Binding-site contacts:
Ligand atom S1 contacts residue THR193 of chain 1.A at 3.7 Å.
Ligand atom N2 contacts residue THR194 of chain 1.A at 2.7 Å (h-bond).
Ligand atom N3 contacts residue LEU192 of chain 1.A at 3.9 Å.
Ligand atom N1 contacts residue HIS109 of chain 1.A at 3.5 Å (h-bond).
Ligand atom S2 contacts residue LEU192 of chain 1.A at 3.9 Å.
Ligand atom N4 contacts residue LEU192 of chain 1.A at 4.3 Å.
Ligand atom N1 contacts residue GLU113 of chain 1.A at 3.6 Å.
Ligand atom C1 contacts residue ZN1 of chain 1.G at 4.0 Å.
Ligand atom O3 contacts residue VAL128 of chain 1.A at 3.9 Å.
Ligand atom O1 contacts residue LEU192 of chain 1.A at 3.5 Å.
Ligand atom O3 contacts residue GLN105 of chain 1.A at 3.5 Å (h-bond).
Ligand atom S1 contacts residue HIS126 of chain 1.A at 3.9 Å.
Ligand atom N3 contacts residue THR194 of chain 1.A at 2.9 Å (h-bond).
Ligand atom C1 contacts residue THR193 of chain 1.A at 4.2 Å.
Ligand atom C2 contacts residue LEU192 of chain 1.A at 4.2 Å (hydrophobic).
Ligand atom S2 contacts residue HIS107 of chain 1.A at 3.8 Å.
Ligand atom O2 contacts residue VAL138 of chain 1.A at 4.0 Å.
Ligand atom O1 contacts residue ZN1 of chain 1.G at 4.0 Å.
Ligand atom O1 contacts residue SER191 of chain 1.A at 4.3 Å.
Ligand atom N2 contacts residue LEU192 of chain 1.A at 4.1 Å.
Ligand atom O2 contacts residue HIS107 of chain 1.A at 3.1 Å.
Ligand atom C1 contacts residue HIS107 of chain 1.A at 4.0 Å.
Ligand atom N1 contacts residue HIS126 of chain 1.A at 3.3 Å (h-bond).
Ligand atom O2 contacts residue ZN1 of chain 1.G at 3.0 Å.
Ligand atom N3 contacts residue THR193 of chain 1.A at 3.7 Å.
Ligand atom C3 contacts residue GLN105 of chain 1.A at 4.2 Å.
Ligand atom S2 contacts residue GLN105 of chain 1.A at 4.2 Å.
Ligand atom S1 contacts residue HIS107 of chain 1.A at 3.8 Å.
Ligand atom O2 contacts residue HIS126 of chain 1.A at 3.5 Å (h-bond).
Ligand atom S2 contacts residue VAL128 of chain 1.A at 4.0 Å.
Ligand atom C1 contacts residue LEU192 of chain 1.A at 3.9 Å (hydrophobic).
Ligand atom O1 contacts residue THR193 of chain 1.A at 3.0 Å (h-bond).
Ligand atom N1 contacts residue THR193 of chain 1.A at 2.5 Å (h-bond).
Ligand atom N1 contacts residue ZN1 of chain 1.G at 2.0 Å.
Ligand atom N1 contacts residue HIS107 of chain 1.A at 3.5 Å (h-bond).
Ligand atom C1 contacts residue THR194 of chain 1.A at 4.2 Å.
Ligand atom S1 contacts residue ZN1 of chain 1.G at 3.0 Å.
Ligand atom O1 contacts residue TRP203 of chain 1.A at 3.7 Å.
Ligand atom O2 contacts residue VAL128 of chain 1.A at 3.7 Å.
Ligand atom C2 contacts residue THR194 of chain 1.A at 4.0 Å.

The small molecule below binds the protein below.
Small molecule (SMILES): CC(=O)Nc1nnc(S(N)(=O)=O)s1

Sequence of chain 1.A:
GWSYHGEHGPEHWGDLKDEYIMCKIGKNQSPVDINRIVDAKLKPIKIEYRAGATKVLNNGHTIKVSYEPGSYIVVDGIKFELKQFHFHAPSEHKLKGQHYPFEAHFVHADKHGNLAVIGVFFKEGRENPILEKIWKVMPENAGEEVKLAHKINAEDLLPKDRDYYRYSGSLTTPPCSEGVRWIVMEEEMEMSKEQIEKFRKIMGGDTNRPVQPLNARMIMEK